Binding-site contacts:
Ligand atom C7 contacts residue ASN232 of chain 1.A at 4.5 Å.
Ligand atom O7 contacts residue ASN232 of chain 1.A at 4.3 Å.
Ligand atom C7 contacts residue ASN416 of chain 1.A at 3.5 Å.
Ligand atom C2 contacts residue ASN416 of chain 1.A at 2.5 Å.
Ligand atom C1 contacts residue PRO261 of chain 1.A at 4.3 Å (hydrophobic).
Ligand atom C8 contacts residue ASN232 of chain 1.A at 4.1 Å.
Ligand atom C8 contacts residue SER415 of chain 1.A at 4.3 Å.
Ligand atom N2 contacts residue ASN416 of chain 1.A at 2.9 Å (h-bond).
Ligand atom O7 contacts residue NAG1 of chain 1.W at 4.4 Å.
Ligand atom C1 contacts residue ASN416 of chain 1.A at 1.5 Å.
Ligand atom C4 contacts residue ASN416 of chain 1.A at 4.3 Å.
Ligand atom C5 contacts residue ASN416 of chain 1.A at 3.8 Å.
Ligand atom O5 contacts residue ASN416 of chain 1.A at 2.4 Å (h-bond).
Ligand atom O5 contacts residue PRO261 of chain 1.A at 3.8 Å.
Ligand atom O7 contacts residue ASN416 of chain 1.A at 3.8 Å.
Ligand atom C8 contacts residue ASN416 of chain 1.A at 3.9 Å.
Ligand atom C3 contacts residue ASN416 of chain 1.A at 3.9 Å.
Ligand atom C8 contacts residue VAL414 of chain 1.A at 3.6 Å (hydrophobic).
Ligand atom C8 contacts residue NAG1 of chain 1.W at 3.7 Å.

Sequence of chain 1.A:
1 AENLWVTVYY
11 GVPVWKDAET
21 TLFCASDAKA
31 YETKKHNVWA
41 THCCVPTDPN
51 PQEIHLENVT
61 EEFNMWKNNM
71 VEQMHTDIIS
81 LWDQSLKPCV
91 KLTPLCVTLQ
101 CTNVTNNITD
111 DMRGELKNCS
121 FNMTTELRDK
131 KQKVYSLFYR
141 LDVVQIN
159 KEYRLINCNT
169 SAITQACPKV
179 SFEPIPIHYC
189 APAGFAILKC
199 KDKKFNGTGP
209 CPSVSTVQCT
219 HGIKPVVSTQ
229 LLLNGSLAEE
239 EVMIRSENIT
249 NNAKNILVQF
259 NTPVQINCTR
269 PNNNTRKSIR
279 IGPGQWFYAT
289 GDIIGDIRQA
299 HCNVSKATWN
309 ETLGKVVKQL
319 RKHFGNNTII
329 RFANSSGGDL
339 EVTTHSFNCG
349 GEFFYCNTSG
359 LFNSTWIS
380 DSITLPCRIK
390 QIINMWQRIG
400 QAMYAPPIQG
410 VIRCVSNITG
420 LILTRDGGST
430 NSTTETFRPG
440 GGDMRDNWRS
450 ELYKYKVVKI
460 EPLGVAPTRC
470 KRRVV

The small molecule below binds the protein below.
Small molecule (SMILES): CC(=O)N[C@H]1[C@H](O[C@H]2[C@H](O)[C@@H](NC(C)=O)CO[C@@H]2CO)O[C@H](CO)[C@@H](O)[C@@H]1O